Sequence of chain 9.A:
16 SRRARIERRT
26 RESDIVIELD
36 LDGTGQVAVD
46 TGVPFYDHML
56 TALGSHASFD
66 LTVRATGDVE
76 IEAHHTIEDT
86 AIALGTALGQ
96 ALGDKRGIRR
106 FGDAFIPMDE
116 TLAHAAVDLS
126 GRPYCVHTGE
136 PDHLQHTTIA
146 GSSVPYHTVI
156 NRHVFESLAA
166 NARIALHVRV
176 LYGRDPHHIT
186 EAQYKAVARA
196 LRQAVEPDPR

Sequence of chain 3.A:
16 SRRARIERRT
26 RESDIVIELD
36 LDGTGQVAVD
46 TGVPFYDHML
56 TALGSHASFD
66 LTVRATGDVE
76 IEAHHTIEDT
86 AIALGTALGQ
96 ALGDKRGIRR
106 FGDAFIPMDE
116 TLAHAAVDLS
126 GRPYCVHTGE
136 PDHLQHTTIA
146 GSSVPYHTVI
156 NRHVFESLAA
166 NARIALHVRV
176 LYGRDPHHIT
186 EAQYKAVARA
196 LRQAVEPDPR

The small molecule below binds the protein below.
Small molecule (SMILES): Nc1nc[nH]n1

Binding-site contacts:
Ligand atom N4 contacts residue MET113 of chain 3.A at 3.5 Å.
Ligand atom N3A contacts residue MN1 of chain 14.C at 3.6 Å.
Ligand atom N1 contacts residue HIS80 of chain 14.A at 2.9 Å (h-bond).
Ligand atom C5 contacts residue GLU186 of chain 3.A at 3.9 Å.
Ligand atom N4 contacts residue MN1 of chain 3.D at 4.4 Å.
Ligand atom N3A contacts residue GLU83 of chain 14.A at 3.6 Å (salt-bridge).
Ligand atom N3A contacts residue ARG127 of chain 9.A at 3.2 Å (salt-bridge).
Ligand atom C3 contacts residue MET113 of chain 3.A at 3.2 Å (hydrophobic).
Ligand atom C5 contacts residue MN1 of chain 14.C at 3.2 Å.
Ligand atom C5 contacts residue MET113 of chain 3.A at 3.6 Å (hydrophobic).
Ligand atom C5 contacts residue HIS79 of chain 14.A at 3.2 Å.
Ligand atom C5 contacts residue HIS80 of chain 14.A at 3.7 Å.
Ligand atom C3 contacts residue HIS183 of chain 3.A at 4.3 Å.
Ligand atom N2 contacts residue HIS80 of chain 14.A at 3.5 Å (h-bond).
Ligand atom C3 contacts residue HIS80 of chain 14.A at 4.3 Å.
Ligand atom C3 contacts residue MN1 of chain 14.C at 3.3 Å.
Ligand atom N4 contacts residue HIS80 of chain 14.A at 4.4 Å.
Ligand atom C5 contacts residue MN1 of chain 3.D at 3.3 Å.
Ligand atom N1 contacts residue HIS182 of chain 3.A at 3.1 Å (h-bond).
Ligand atom N2 contacts residue MN1 of chain 3.D at 3.1 Å.
Ligand atom N2 contacts residue GLU186 of chain 3.A at 3.9 Å.
Ligand atom N4 contacts residue HIS183 of chain 3.A at 3.2 Å (h-bond).
Ligand atom C5 contacts residue GLU83 of chain 14.A at 4.0 Å.
Ligand atom N4 contacts residue HIS79 of chain 14.A at 3.2 Å (h-bond).
Ligand atom N2 contacts residue MN1 of chain 14.C at 4.4 Å.
Ligand atom N1 contacts residue GLU186 of chain 3.A at 3.1 Å (salt-bridge).
Ligand atom N2 contacts residue MET113 of chain 3.A at 3.3 Å.
Ligand atom N1 contacts residue MN1 of chain 14.C at 4.3 Å.
Ligand atom N4 contacts residue GLU83 of chain 14.A at 3.1 Å (salt-bridge).
Ligand atom C5 contacts residue HIS183 of chain 3.A at 3.6 Å.
Ligand atom N3A contacts residue MET113 of chain 3.A at 3.8 Å.
Ligand atom N1 contacts residue MN1 of chain 3.D at 2.2 Å.
Ligand atom C3 contacts residue ARG127 of chain 9.A at 4.2 Å.
Ligand atom N4 contacts residue MN1 of chain 14.C at 2.2 Å.
Ligand atom C5 contacts residue HIS182 of chain 3.A at 3.3 Å.
Ligand atom N1 contacts residue MET113 of chain 3.A at 3.5 Å.
Ligand atom C3 contacts residue MN1 of chain 3.D at 4.2 Å.
Ligand atom N1 contacts residue HIS79 of chain 14.A at 4.4 Å.
Ligand atom N1 contacts residue HIS53 of chain 3.A at 4.4 Å.
Ligand atom C3 contacts residue GLU83 of chain 14.A at 3.6 Å.

Sequence of chain 14.A:
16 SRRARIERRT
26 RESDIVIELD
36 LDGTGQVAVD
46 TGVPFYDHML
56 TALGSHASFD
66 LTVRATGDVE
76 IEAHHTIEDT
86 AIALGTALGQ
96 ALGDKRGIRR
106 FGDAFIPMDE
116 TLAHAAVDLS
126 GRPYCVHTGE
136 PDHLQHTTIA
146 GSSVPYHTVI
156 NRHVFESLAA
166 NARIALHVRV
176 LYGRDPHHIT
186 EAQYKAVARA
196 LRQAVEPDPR